The small molecule below binds the protein below.
Small molecule (SMILES): O/N=C\c1cccs1

Binding-site contacts:
Ligand atom SAG contacts residue ALA99 of chain 1.A at 3.8 Å.
Ligand atom CAD contacts residue TYR88 of chain 1.A at 3.6 Å (hydrophobic).
Ligand atom CAC contacts residue ALA99 of chain 1.A at 4.1 Å (hydrophobic).
Ligand atom NAF contacts residue VAL111 of chain 1.A at 4.1 Å.
Ligand atom NAF contacts residue PHE153 of chain 1.A at 4.0 Å.
Ligand atom OAB contacts residue LEU121 of chain 1.A at 4.2 Å.
Ligand atom CAC contacts residue LEU84 of chain 1.A at 4.1 Å (hydrophobic).
Ligand atom CAD contacts residue LEU84 of chain 1.A at 3.2 Å (hydrophobic).
Ligand atom OAB contacts residue PHE153 of chain 1.A at 3.2 Å.
Ligand atom CAC contacts residue LEU118 of chain 1.A at 3.5 Å (hydrophobic).
Ligand atom CAE contacts residue ALA99 of chain 1.A at 3.8 Å (hydrophobic).
Ligand atom CAI contacts residue VAL111 of chain 1.A at 4.3 Å (hydrophobic).
Ligand atom CAD contacts residue ALA99 of chain 1.A at 4.2 Å (hydrophobic).
Ligand atom OAB contacts residue LEU118 of chain 1.A at 4.2 Å.
Ligand atom CAI contacts residue LEU84 of chain 1.A at 4.5 Å (hydrophobic).
Ligand atom CAD contacts residue ILE78 of chain 1.A at 4.3 Å (hydrophobic).
Ligand atom CAC contacts residue TYR88 of chain 1.A at 4.0 Å (hydrophobic).
Ligand atom SAG contacts residue ILE78 of chain 1.A at 4.0 Å.
Ligand atom SAG contacts residue VAL103 of chain 1.A at 4.2 Å.
Ligand atom SAG contacts residue LEU84 of chain 1.A at 3.9 Å.
Ligand atom CAH contacts residue ALA99 of chain 1.A at 3.6 Å (hydrophobic).
Ligand atom NAF contacts residue GLN102 of chain 1.A at 3.1 Å (h-bond).
Ligand atom CAD contacts residue LEU118 of chain 1.A at 4.4 Å (hydrophobic).
Ligand atom CAH contacts residue VAL111 of chain 1.A at 3.8 Å (hydrophobic).
Ligand atom CAI contacts residue VAL103 of chain 1.A at 4.5 Å (hydrophobic).
Ligand atom CAE contacts residue LEU118 of chain 1.A at 3.2 Å (hydrophobic).
Ligand atom NAF contacts residue ALA99 of chain 1.A at 4.0 Å.
Ligand atom OAB contacts residue ALA99 of chain 1.A at 4.3 Å.
Ligand atom CAI contacts residue ALA99 of chain 1.A at 3.6 Å (hydrophobic).
Ligand atom CAH contacts residue VAL103 of chain 1.A at 3.8 Å (hydrophobic).
Ligand atom CAC contacts residue VAL87 of chain 1.A at 3.7 Å (hydrophobic).
Ligand atom CAH contacts residue GLN102 of chain 1.A at 4.4 Å.
Ligand atom CAD contacts residue VAL87 of chain 1.A at 4.3 Å (hydrophobic).
Ligand atom CAI contacts residue LEU118 of chain 1.A at 4.0 Å (hydrophobic).
Ligand atom OAB contacts residue GLN102 of chain 1.A at 3.0 Å (h-bond).

Sequence of chain 1.A:
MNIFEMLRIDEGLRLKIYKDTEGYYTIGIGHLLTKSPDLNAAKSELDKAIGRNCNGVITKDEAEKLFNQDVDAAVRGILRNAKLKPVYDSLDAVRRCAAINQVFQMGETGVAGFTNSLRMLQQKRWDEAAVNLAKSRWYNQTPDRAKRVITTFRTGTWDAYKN